A small-molecule ligand and the protein it binds are described below.
Small molecule (SMILES): CC(=O)N[C@H]1[C@H](O[C@H]2[C@H](O)[C@@H](NC(C)=O)CO[C@@H]2CO)O[C@H](CO)[C@@H](O)[C@@H]1O

Binding-site contacts:
Ligand atom C8 contacts residue ASN1085 of chain 1.A at 4.0 Å.
Ligand atom N2 contacts residue ASN1085 of chain 1.A at 2.9 Å (h-bond).
Ligand atom O5 contacts residue PHE1090 of chain 1.A at 4.0 Å.
Ligand atom C3 contacts residue ASN1085 of chain 1.A at 3.8 Å.
Ligand atom C6 contacts residue PHE1090 of chain 1.A at 3.5 Å (hydrophobic).
Ligand atom O7 contacts residue HIS1088 of chain 1.A at 3.7 Å.
Ligand atom C7 contacts residue ASN1085 of chain 1.A at 3.1 Å.
Ligand atom O7 contacts residue ASN1085 of chain 1.A at 3.0 Å (h-bond).
Ligand atom C1 contacts residue ASN1085 of chain 1.A at 1.4 Å.
Ligand atom O5 contacts residue ASN1085 of chain 1.A at 2.4 Å (h-bond).
Ligand atom C2 contacts residue ASN1085 of chain 1.A at 2.5 Å.
Ligand atom C5 contacts residue HIS1088 of chain 1.A at 4.3 Å.
Ligand atom O6 contacts residue PHE1090 of chain 1.A at 3.6 Å.
Ligand atom C7 contacts residue HIS1088 of chain 1.A at 3.8 Å.
Ligand atom C5 contacts residue ASN1085 of chain 1.A at 3.7 Å.
Ligand atom C4 contacts residue ASN1085 of chain 1.A at 4.2 Å.
Ligand atom C8 contacts residue HIS1088 of chain 1.A at 3.3 Å.
Ligand atom O6 contacts residue HIS1088 of chain 1.A at 3.6 Å (h-bond).
Ligand atom C5 contacts residue PHE1090 of chain 1.A at 4.3 Å (hydrophobic).

Sequence of chain 1.A:
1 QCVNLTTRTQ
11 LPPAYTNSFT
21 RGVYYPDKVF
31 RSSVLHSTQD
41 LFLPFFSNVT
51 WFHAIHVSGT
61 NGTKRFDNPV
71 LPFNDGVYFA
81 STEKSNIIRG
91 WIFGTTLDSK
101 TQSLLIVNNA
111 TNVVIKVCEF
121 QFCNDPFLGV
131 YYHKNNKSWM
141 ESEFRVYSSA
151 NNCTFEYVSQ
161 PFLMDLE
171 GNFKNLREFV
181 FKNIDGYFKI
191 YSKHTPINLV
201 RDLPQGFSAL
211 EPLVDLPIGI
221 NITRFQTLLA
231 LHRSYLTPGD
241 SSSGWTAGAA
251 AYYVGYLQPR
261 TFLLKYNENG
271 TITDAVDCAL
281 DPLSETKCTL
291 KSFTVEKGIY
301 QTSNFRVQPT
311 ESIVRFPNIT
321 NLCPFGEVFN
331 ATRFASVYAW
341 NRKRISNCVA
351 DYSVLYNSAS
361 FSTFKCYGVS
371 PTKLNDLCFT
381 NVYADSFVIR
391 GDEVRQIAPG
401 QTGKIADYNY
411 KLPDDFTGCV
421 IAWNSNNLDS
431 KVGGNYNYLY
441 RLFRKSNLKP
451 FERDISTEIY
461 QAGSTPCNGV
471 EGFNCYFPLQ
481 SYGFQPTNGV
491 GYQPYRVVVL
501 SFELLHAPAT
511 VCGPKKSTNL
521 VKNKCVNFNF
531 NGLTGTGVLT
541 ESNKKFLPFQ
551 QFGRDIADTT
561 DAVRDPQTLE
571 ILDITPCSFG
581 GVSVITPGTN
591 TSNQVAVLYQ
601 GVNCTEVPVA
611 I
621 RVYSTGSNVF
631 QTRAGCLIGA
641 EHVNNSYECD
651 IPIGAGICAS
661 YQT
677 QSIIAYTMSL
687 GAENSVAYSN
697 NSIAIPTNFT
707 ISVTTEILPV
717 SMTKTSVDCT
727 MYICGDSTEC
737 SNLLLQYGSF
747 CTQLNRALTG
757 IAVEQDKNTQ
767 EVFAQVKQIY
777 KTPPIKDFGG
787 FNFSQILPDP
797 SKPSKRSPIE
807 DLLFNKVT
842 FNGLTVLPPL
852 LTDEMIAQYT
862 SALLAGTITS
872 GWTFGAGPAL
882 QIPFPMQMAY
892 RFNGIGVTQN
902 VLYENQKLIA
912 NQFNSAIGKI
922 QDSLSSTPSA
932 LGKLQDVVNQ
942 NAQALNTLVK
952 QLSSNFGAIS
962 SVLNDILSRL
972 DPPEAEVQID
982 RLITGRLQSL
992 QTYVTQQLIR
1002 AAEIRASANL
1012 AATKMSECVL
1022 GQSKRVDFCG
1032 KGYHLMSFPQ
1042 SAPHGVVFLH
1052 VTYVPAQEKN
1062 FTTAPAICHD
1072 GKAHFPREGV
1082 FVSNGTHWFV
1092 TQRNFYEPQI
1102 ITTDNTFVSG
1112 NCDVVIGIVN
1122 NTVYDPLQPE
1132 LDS